Sequence of chain 1.B:
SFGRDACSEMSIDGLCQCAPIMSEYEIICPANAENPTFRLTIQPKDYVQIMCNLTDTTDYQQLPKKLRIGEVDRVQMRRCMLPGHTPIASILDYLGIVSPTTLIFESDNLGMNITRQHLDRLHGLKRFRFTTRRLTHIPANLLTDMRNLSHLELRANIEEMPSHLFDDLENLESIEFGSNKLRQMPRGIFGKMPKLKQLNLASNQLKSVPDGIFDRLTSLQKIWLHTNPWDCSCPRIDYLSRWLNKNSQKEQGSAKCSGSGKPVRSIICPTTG

Binding-site contacts:
Ligand atom C3 contacts residue LEU135 of chain 1.B at 4.2 Å (hydrophobic).
Ligand atom N2 contacts residue LEU135 of chain 1.B at 3.7 Å.
Ligand atom C8 contacts residue MET112 of chain 1.B at 3.5 Å (hydrophobic).
Ligand atom O7 contacts residue ASN113 of chain 1.B at 3.9 Å.
Ligand atom C1 contacts residue ASN113 of chain 1.B at 1.4 Å.
Ligand atom O5 contacts residue ASN113 of chain 1.B at 2.3 Å (h-bond).
Ligand atom C8 contacts residue LEU135 of chain 1.B at 4.5 Å (hydrophobic).
Ligand atom N2 contacts residue ASN113 of chain 1.B at 2.9 Å (h-bond).
Ligand atom C7 contacts residue MET112 of chain 1.B at 3.8 Å (hydrophobic).
Ligand atom C5 contacts residue ASN113 of chain 1.B at 3.6 Å.
Ligand atom C4 contacts residue ASN113 of chain 1.B at 4.2 Å.
Ligand atom O7 contacts residue MET112 of chain 1.B at 3.7 Å.
Ligand atom C8 contacts residue ASN113 of chain 1.B at 4.1 Å.
Ligand atom C3 contacts residue ASN113 of chain 1.B at 3.7 Å.
Ligand atom C2 contacts residue ASN113 of chain 1.B at 2.4 Å.
Ligand atom C2 contacts residue LEU135 of chain 1.B at 4.4 Å (hydrophobic).
Ligand atom C7 contacts residue ASN113 of chain 1.B at 3.6 Å.

The protein below binds the small molecule below.
Small molecule (SMILES): CC(=O)N[C@@H]1[C@@H](O)[C@H](O)[C@@H](CO)O[C@H]1O